Binding-site contacts:
Ligand atom C8 contacts residue CYS287 of chain 1.B at 3.8 Å (hydrophobic).
Ligand atom C6 contacts residue GLN241 of chain 1.B at 3.9 Å.
Ligand atom N1 contacts residue LEU268 of chain 1.B at 3.5 Å.
Ligand atom C5 contacts residue GLN241 of chain 1.B at 4.0 Å.
Ligand atom C8 contacts residue GLN241 of chain 1.B at 4.0 Å.
Ligand atom N7 contacts residue PHE62 of chain 1.B at 3.8 Å.
Ligand atom C1' contacts residue PHE62 of chain 1.B at 3.5 Å (hydrophobic).
Ligand atom C2 contacts residue PHE62 of chain 1.B at 3.7 Å (hydrophobic).
Ligand atom N6 contacts residue ASP267 of chain 1.B at 3.6 Å.
Ligand atom C4 contacts residue ILE290 of chain 1.B at 3.9 Å (hydrophobic).
Ligand atom S5' contacts residue ABA1 of chain 1.F at 3.3 Å.
Ligand atom N7 contacts residue GLN241 of chain 1.B at 3.0 Å (h-bond).
Ligand atom O3' contacts residue ARG289 of chain 1.B at 3.9 Å.
Ligand atom N1 contacts residue VAL269 of chain 1.B at 2.9 Å (h-bond).
Ligand atom N7 contacts residue CYS287 of chain 1.B at 3.4 Å.
Ligand atom O4' contacts residue PHE62 of chain 1.B at 3.3 Å.
Ligand atom C4 contacts residue PHE62 of chain 1.B at 3.5 Å (hydrophobic).
Ligand atom C2' contacts residue ILE290 of chain 1.B at 3.9 Å (hydrophobic).
Ligand atom O2' contacts residue ASP294 of chain 1.B at 3.0 Å (salt-bridge).
Ligand atom N6 contacts residue SER236 of chain 1.B at 3.7 Å.
Ligand atom N7 contacts residue ILE290 of chain 1.B at 3.8 Å.
Ligand atom C5 contacts residue PHE62 of chain 1.B at 3.6 Å (hydrophobic).
Ligand atom C2 contacts residue VAL269 of chain 1.B at 3.3 Å (hydrophobic).
Ligand atom N6 contacts residue GLN241 of chain 1.B at 2.9 Å (h-bond).
Ligand atom C8 contacts residue PHE62 of chain 1.B at 3.6 Å (hydrophobic).
Ligand atom C5' contacts residue SF41 of chain 1.E at 3.8 Å.
Ligand atom C2' contacts residue ASP294 of chain 1.B at 3.5 Å.
Ligand atom C2 contacts residue LEU268 of chain 1.B at 3.9 Å (hydrophobic).
Ligand atom O3' contacts residue ASP293 of chain 1.B at 3.6 Å.
Ligand atom CS contacts residue ABA1 of chain 1.F at 3.8 Å.
Ligand atom N1 contacts residue PHE62 of chain 1.B at 4.0 Å.
Ligand atom CS contacts residue PHE62 of chain 1.B at 3.2 Å (hydrophobic).
Ligand atom N6 contacts residue LYS238 of chain 1.B at 3.3 Å.
Ligand atom C6 contacts residue ILE290 of chain 1.B at 3.6 Å (hydrophobic).
Ligand atom C6 contacts residue VAL269 of chain 1.B at 4.0 Å (hydrophobic).
Ligand atom O3' contacts residue ASP294 of chain 1.B at 4.0 Å.
Ligand atom N3 contacts residue PHE62 of chain 1.B at 3.5 Å.
Ligand atom C6 contacts residue LYS238 of chain 1.B at 3.7 Å.
Ligand atom N9 contacts residue PHE62 of chain 1.B at 3.5 Å.
Ligand atom C5 contacts residue ILE290 of chain 1.B at 3.5 Å (hydrophobic).

Sequence of chain 1.B:
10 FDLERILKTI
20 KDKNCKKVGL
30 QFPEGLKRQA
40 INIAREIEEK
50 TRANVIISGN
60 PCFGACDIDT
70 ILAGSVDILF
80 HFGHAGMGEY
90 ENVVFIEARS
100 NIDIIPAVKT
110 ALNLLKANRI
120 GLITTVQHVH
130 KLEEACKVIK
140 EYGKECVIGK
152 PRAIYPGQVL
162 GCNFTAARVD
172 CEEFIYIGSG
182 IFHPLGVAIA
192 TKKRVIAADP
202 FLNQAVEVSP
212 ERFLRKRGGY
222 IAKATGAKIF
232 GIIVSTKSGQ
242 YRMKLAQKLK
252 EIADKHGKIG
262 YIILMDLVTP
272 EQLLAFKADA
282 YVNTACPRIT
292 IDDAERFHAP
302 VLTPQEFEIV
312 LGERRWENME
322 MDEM

This small molecule binds to this protein.
Small molecule (SMILES): CSC[C@H]1O[C@@H](n2cnc3c(N)ncnc32)[C@H](O)[C@@H]1O